Sequence of chain 1.C:
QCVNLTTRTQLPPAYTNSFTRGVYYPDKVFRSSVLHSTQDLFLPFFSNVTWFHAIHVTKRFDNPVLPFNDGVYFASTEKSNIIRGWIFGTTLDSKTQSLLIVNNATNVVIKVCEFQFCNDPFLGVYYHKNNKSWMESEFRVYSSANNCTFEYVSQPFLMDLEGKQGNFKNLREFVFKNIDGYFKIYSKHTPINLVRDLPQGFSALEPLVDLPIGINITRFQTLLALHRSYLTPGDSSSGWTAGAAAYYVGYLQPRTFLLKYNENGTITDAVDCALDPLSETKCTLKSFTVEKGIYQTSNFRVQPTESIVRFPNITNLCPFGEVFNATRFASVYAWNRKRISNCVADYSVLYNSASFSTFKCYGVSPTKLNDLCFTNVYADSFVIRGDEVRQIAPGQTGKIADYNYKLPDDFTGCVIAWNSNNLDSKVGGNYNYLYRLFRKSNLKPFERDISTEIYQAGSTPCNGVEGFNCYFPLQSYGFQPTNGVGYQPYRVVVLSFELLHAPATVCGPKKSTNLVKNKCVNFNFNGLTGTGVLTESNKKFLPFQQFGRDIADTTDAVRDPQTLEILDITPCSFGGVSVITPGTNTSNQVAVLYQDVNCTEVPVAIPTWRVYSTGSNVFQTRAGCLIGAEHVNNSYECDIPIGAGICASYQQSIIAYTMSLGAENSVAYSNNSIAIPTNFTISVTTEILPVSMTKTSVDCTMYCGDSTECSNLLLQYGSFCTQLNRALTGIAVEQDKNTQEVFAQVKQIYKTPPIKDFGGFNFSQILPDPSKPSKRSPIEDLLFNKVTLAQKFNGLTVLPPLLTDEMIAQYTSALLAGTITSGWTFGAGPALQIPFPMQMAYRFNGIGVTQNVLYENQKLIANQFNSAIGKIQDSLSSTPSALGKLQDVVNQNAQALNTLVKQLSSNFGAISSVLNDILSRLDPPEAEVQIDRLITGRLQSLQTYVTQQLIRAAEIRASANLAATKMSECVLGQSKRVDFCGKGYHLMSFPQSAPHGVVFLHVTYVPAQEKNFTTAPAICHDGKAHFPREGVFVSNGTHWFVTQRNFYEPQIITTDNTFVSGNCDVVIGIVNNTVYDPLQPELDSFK

A small-molecule ligand and the protein it binds are described below.
Small molecule (SMILES): CC(=O)N[C@H]1[C@H](O[C@H]2[C@H](O)[C@@H](NC(C)=O)CO[C@@H]2CO)O[C@H](CO)[C@@H](O[C@@H]2O[C@H](CO)[C@@H](O)[C@H](O)[C@@H]2O)[C@@H]1O

Binding-site contacts:
Ligand atom O6 contacts residue GLN580 of chain 1.C at 3.3 Å (h-bond).
Ligand atom C8 contacts residue GLN580 of chain 1.C at 4.5 Å.
Ligand atom C4 contacts residue GLN580 of chain 1.C at 4.2 Å.
Ligand atom C6 contacts residue GLN580 of chain 1.C at 4.3 Å.
Ligand atom O7 contacts residue ASN331 of chain 1.C at 3.7 Å.
Ligand atom C7 contacts residue GLN580 of chain 1.C at 4.0 Å.
Ligand atom C2 contacts residue ASN331 of chain 1.C at 2.6 Å.
Ligand atom C3 contacts residue ASN331 of chain 1.C at 3.8 Å.
Ligand atom C3 contacts residue GLN580 of chain 1.C at 3.4 Å.
Ligand atom C2 contacts residue GLN580 of chain 1.C at 3.3 Å.
Ligand atom C8 contacts residue ASN331 of chain 1.C at 4.0 Å.
Ligand atom C5 contacts residue ASN331 of chain 1.C at 3.6 Å.
Ligand atom N2 contacts residue GLN580 of chain 1.C at 3.1 Å (h-bond).
Ligand atom O5 contacts residue GLN580 of chain 1.C at 4.0 Å.
Ligand atom C5 contacts residue GLN580 of chain 1.C at 4.4 Å.
Ligand atom C1 contacts residue ASN331 of chain 1.C at 1.4 Å.
Ligand atom N2 contacts residue ASN331 of chain 1.C at 2.7 Å (h-bond).
Ligand atom C4 contacts residue ASN331 of chain 1.C at 4.3 Å.
Ligand atom C7 contacts residue ASN331 of chain 1.C at 3.5 Å.
Ligand atom O5 contacts residue ASN331 of chain 1.C at 2.4 Å (h-bond).
Ligand atom O3 contacts residue GLN580 of chain 1.C at 2.3 Å (h-bond).